Binding-site contacts:
Ligand atom CA contacts residue THR20 of chain 2.C at 3.2 Å.
Ligand atom CB contacts residue GLU291 of chain 2.D at 3.8 Å.
Ligand atom ND2 contacts residue TYR33 of chain 2.C at 3.8 Å.
Ligand atom C contacts residue SER66 of chain 2.C at 3.5 Å.
Ligand atom O contacts residue GLY65 of chain 2.C at 3.5 Å.
Ligand atom C contacts residue ASP98 of chain 2.C at 3.8 Å.
Ligand atom CG contacts residue THR20 of chain 2.C at 2.6 Å.
Ligand atom CA contacts residue ASP98 of chain 2.C at 3.6 Å.
Ligand atom O contacts residue GLY19 of chain 2.C at 3.3 Å.
Ligand atom N contacts residue ASP98 of chain 2.C at 2.9 Å (salt-bridge).
Ligand atom CA contacts residue GLN67 of chain 2.C at 3.9 Å.
Ligand atom CB contacts residue ASP98 of chain 2.C at 3.2 Å.
Ligand atom ND2 contacts residue ALA122 of chain 2.C at 2.9 Å (h-bond).
Ligand atom C contacts residue GLN67 of chain 2.C at 3.6 Å.
Ligand atom CB contacts residue THR20 of chain 2.C at 3.1 Å.
Ligand atom O contacts residue GLY96 of chain 2.C at 3.2 Å.
Ligand atom OD1 contacts residue ALA122 of chain 2.C at 3.7 Å.
Ligand atom OXT contacts residue ASP98 of chain 2.C at 3.0 Å (salt-bridge).
Ligand atom O contacts residue GLN67 of chain 2.C at 3.6 Å.
Ligand atom ND2 contacts residue MET123 of chain 2.C at 4.0 Å.
Ligand atom C contacts residue VAL97 of chain 2.C at 3.7 Å (hydrophobic).
Ligand atom O contacts residue THR20 of chain 2.C at 3.9 Å.
Ligand atom CG contacts residue TYR33 of chain 2.C at 4.0 Å (hydrophobic).
Ligand atom ND2 contacts residue VAL97 of chain 2.C at 3.6 Å.
Ligand atom OD1 contacts residue GLY96 of chain 2.C at 3.4 Å.
Ligand atom CB contacts residue TYR33 of chain 2.C at 3.7 Å (hydrophobic).
Ligand atom CA contacts residue GLU291 of chain 2.D at 3.5 Å.
Ligand atom OD1 contacts residue VAL97 of chain 2.C at 3.0 Å (h-bond).
Ligand atom OXT contacts residue SER66 of chain 2.C at 2.5 Å (h-bond).
Ligand atom CG contacts residue VAL97 of chain 2.C at 3.6 Å (hydrophobic).
Ligand atom OXT contacts residue VAL97 of chain 2.C at 3.1 Å (h-bond).
Ligand atom OXT contacts residue GLY96 of chain 2.C at 3.3 Å.
Ligand atom O contacts residue SER66 of chain 2.C at 2.8 Å (h-bond).
Ligand atom ND2 contacts residue THR20 of chain 2.C at 2.9 Å (h-bond).
Ligand atom OD1 contacts residue THR20 of chain 2.C at 3.0 Å (h-bond).
Ligand atom N contacts residue ASN256 of chain 2.D at 3.5 Å (h-bond).
Ligand atom N contacts residue GLU291 of chain 2.D at 2.6 Å (salt-bridge).
Ligand atom CG contacts residue ALA122 of chain 2.C at 3.7 Å (hydrophobic).
Ligand atom C contacts residue GLY96 of chain 2.C at 3.5 Å.
Ligand atom N contacts residue GLN67 of chain 2.C at 2.9 Å (h-bond).

This protein binds this small molecule.
Small molecule (SMILES): NC(=O)C[C@H](N)C(=O)O

Sequence of chain 2.C:
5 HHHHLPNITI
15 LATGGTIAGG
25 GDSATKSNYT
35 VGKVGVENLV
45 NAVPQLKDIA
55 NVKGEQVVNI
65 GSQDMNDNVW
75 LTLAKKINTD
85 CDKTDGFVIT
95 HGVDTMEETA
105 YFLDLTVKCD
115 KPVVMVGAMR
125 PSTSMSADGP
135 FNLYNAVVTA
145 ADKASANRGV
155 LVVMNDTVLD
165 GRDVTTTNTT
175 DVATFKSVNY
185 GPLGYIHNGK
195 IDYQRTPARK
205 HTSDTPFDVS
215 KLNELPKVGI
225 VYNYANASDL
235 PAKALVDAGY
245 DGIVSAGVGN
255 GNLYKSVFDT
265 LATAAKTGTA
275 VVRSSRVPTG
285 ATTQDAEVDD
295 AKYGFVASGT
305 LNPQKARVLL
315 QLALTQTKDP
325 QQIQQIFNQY

Sequence of chain 2.D:
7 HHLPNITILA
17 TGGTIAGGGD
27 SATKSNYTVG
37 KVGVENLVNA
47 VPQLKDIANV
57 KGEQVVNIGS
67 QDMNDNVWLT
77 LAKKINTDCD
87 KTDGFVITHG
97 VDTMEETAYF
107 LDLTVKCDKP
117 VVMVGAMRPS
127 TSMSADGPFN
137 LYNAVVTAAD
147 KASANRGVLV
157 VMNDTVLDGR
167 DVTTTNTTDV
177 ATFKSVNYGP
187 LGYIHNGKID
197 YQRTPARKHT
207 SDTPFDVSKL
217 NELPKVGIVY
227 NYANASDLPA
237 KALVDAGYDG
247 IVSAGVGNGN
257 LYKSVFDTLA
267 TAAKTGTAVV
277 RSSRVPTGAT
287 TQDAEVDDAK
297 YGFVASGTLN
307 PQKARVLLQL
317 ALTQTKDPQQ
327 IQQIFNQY